Binding-site contacts:
Ligand atom C6 contacts residue PHE1103 of chain 1.A at 3.5 Å (hydrophobic).
Ligand atom C5 contacts residue PHE1103 of chain 1.A at 3.9 Å (hydrophobic).
Ligand atom C1 contacts residue HIS1101 of chain 1.A at 4.4 Å.
Ligand atom O5 contacts residue PHE1103 of chain 1.A at 3.9 Å.
Ligand atom C5 contacts residue HIS1101 of chain 1.A at 4.2 Å.
Ligand atom C7 contacts residue ASN1098 of chain 1.A at 3.3 Å.
Ligand atom C7 contacts residue GLY1099 of chain 1.A at 4.2 Å.
Ligand atom O7 contacts residue ASN1098 of chain 1.A at 3.3 Å (h-bond).
Ligand atom N2 contacts residue THR1100 of chain 1.A at 4.5 Å.
Ligand atom O5 contacts residue HIS1101 of chain 1.A at 4.5 Å.
Ligand atom C4 contacts residue ASN1098 of chain 1.A at 4.2 Å.
Ligand atom O5 contacts residue ASN1098 of chain 1.A at 2.4 Å (h-bond).
Ligand atom N2 contacts residue GLY1099 of chain 1.A at 4.3 Å.
Ligand atom C1 contacts residue ASN1098 of chain 1.A at 1.4 Å.
Ligand atom C8 contacts residue ASN1098 of chain 1.A at 4.4 Å.
Ligand atom C5 contacts residue ASN1098 of chain 1.A at 3.7 Å.
Ligand atom C8 contacts residue GLY1099 of chain 1.A at 4.0 Å.
Ligand atom C2 contacts residue ASN1098 of chain 1.A at 2.4 Å.
Ligand atom C3 contacts residue HIS1101 of chain 1.A at 4.3 Å.
Ligand atom O6 contacts residue PHE1103 of chain 1.A at 4.3 Å.
Ligand atom C3 contacts residue ASN1098 of chain 1.A at 3.8 Å.
Ligand atom N2 contacts residue ASN1098 of chain 1.A at 2.9 Å (h-bond).
Ligand atom O4 contacts residue HIS1101 of chain 1.A at 4.3 Å.

Sequence of chain 1.A:
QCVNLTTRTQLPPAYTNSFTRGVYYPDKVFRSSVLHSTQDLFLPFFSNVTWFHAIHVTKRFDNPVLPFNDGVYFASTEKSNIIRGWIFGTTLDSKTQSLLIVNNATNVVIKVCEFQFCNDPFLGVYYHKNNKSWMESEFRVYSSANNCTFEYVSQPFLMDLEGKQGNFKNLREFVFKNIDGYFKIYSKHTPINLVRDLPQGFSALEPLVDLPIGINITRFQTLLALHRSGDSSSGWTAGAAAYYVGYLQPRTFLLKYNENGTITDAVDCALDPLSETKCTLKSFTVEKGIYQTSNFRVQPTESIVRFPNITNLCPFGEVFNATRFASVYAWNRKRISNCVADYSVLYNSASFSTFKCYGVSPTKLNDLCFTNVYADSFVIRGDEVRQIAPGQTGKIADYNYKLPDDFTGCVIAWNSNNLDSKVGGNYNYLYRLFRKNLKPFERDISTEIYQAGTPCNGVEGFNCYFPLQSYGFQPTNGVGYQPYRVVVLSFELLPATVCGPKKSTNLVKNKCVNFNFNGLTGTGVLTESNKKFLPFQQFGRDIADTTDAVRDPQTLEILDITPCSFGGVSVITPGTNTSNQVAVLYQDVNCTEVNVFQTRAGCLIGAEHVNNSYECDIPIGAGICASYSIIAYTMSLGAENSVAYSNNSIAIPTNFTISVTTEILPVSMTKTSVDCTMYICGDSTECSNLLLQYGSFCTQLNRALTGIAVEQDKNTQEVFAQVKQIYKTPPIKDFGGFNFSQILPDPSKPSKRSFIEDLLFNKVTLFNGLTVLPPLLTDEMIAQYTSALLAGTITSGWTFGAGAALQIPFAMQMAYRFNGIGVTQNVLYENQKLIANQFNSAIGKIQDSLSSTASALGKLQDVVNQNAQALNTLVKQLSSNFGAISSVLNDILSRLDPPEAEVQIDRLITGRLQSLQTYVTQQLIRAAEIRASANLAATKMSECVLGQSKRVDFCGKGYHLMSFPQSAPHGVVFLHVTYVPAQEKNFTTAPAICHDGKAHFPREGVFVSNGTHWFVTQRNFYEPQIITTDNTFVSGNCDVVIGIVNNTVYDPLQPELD

The protein below binds the small molecule below.
Small molecule (SMILES): CC(=O)N[C@@H]1[C@@H](O)[C@H](O)[C@@H](CO)O[C@H]1O